Sequence of chain 1.A:
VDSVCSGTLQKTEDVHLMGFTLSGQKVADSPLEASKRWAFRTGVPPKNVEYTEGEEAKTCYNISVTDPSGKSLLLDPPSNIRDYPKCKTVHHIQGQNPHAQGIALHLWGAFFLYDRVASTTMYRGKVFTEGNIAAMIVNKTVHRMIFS

Binding-site contacts:
Ligand atom O5 contacts residue ASN155 of chain 1.A at 1.8 Å (h-bond).
Ligand atom C8 contacts residue THR157 of chain 1.A at 3.7 Å.
Ligand atom C7 contacts residue THR157 of chain 1.A at 3.9 Å.
Ligand atom C2 contacts residue THR157 of chain 1.A at 4.1 Å.
Ligand atom O6 contacts residue VAL158 of chain 1.A at 3.6 Å.
Ligand atom O6 contacts residue THR41 of chain 1.B at 3.6 Å.
Ligand atom O6 contacts residue ASN155 of chain 1.A at 4.2 Å.
Ligand atom O5 contacts residue VAL158 of chain 1.A at 4.5 Å.
Ligand atom O7 contacts residue ASN155 of chain 1.A at 4.4 Å.
Ligand atom O6 contacts residue ASN40 of chain 1.B at 2.5 Å (h-bond).
Ligand atom C6 contacts residue ASN40 of chain 1.B at 3.2 Å.
Ligand atom C1 contacts residue THR157 of chain 1.A at 4.0 Å.
Ligand atom C7 contacts residue ASN155 of chain 1.A at 4.2 Å.
Ligand atom C4 contacts residue ASN155 of chain 1.A at 4.0 Å.
Ligand atom C2 contacts residue ASN155 of chain 1.A at 2.7 Å.
Ligand atom C3 contacts residue ASN155 of chain 1.A at 3.8 Å.
Ligand atom C5 contacts residue ASN155 of chain 1.A at 3.1 Å.
Ligand atom N2 contacts residue ASN155 of chain 1.A at 3.4 Å (h-bond).
Ligand atom N2 contacts residue THR157 of chain 1.A at 3.2 Å (h-bond).
Ligand atom C6 contacts residue ASN155 of chain 1.A at 4.0 Å.
Ligand atom C1 contacts residue ASN155 of chain 1.A at 1.3 Å.

A protein and the small-molecule ligand that binds it are described below.
Small molecule (SMILES): CC(=O)N[C@H]1[C@H](O[C@H]2[C@H](O)[C@@H](NC(C)=O)CO[C@@H]2CO)O[C@H](CO)[C@@H](O)[C@@H]1O

Sequence of chain 1.B:
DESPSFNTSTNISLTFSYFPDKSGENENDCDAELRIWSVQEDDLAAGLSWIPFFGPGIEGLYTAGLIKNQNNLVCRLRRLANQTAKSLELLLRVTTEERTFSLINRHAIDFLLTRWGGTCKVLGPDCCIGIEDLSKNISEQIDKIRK